A protein and the small-molecule ligand that binds it are described below.
Small molecule (SMILES): COc1ccc(C(=O)/C=C(\O)C(F)(F)C(F)(F)F)c(O)c1

Binding-site contacts:
Ligand atom F16 contacts residue VAL54 of chain 1.C at 3.6 Å.
Ligand atom C08 contacts residue PHE94 of chain 1.C at 3.6 Å (hydrophobic).
Ligand atom C11 contacts residue PHE94 of chain 1.C at 3.5 Å (hydrophobic).
Ligand atom O02 contacts residue ILE98 of chain 1.C at 3.5 Å.
Ligand atom O21 contacts residue THR106 of chain 1.C at 2.5 Å (h-bond).
Ligand atom F16 contacts residue HIS230 of chain 1.C at 3.7 Å.
Ligand atom F17 contacts residue PHE94 of chain 1.C at 3.4 Å.
Ligand atom O13 contacts residue LEU104 of chain 1.C at 3.5 Å (h-bond).
Ligand atom F19 contacts residue VAL196 of chain 1.C at 3.6 Å.
Ligand atom F19 contacts residue PHE223 of chain 1.C at 3.5 Å.
Ligand atom F20 contacts residue PHE94 of chain 1.C at 3.2 Å.
Ligand atom C03 contacts residue ILE97 of chain 1.C at 3.9 Å (hydrophobic).
Ligand atom C07 contacts residue ILE97 of chain 1.C at 3.8 Å (hydrophobic).
Ligand atom C09 contacts residue LEU104 of chain 1.C at 3.8 Å (hydrophobic).
Ligand atom F18 contacts residue ALA93 of chain 1.C at 3.9 Å.
Ligand atom C01 contacts residue ILE98 of chain 1.C at 3.7 Å (hydrophobic).
Ligand atom O10 contacts residue LEU104 of chain 1.C at 3.5 Å.
Ligand atom C12 contacts residue THR106 of chain 1.C at 3.9 Å.
Ligand atom C12 contacts residue HIS230 of chain 1.C at 3.9 Å.
Ligand atom C12 contacts residue LEU104 of chain 1.C at 3.6 Å (hydrophobic).
Ligand atom C14 contacts residue HIS230 of chain 1.C at 4.0 Å.
Ligand atom F18 contacts residue PHE90 of chain 1.C at 3.2 Å.
Ligand atom F20 contacts residue VAL220 of chain 1.C at 3.4 Å.
Ligand atom O10 contacts residue THR106 of chain 1.C at 3.1 Å (h-bond).
Ligand atom C01 contacts residue TYR31 of chain 1.C at 3.3 Å (hydrophobic).
Ligand atom O13 contacts residue GLY107 of chain 1.C at 3.3 Å.
Ligand atom C11 contacts residue LEU104 of chain 1.C at 3.8 Å (hydrophobic).
Ligand atom C07 contacts residue PHE94 of chain 1.C at 3.5 Å (hydrophobic).
Ligand atom F17 contacts residue ILE97 of chain 1.C at 3.6 Å.
Ligand atom O21 contacts residue VAL196 of chain 1.C at 3.3 Å.
Ligand atom O21 contacts residue LEU104 of chain 1.C at 3.3 Å.
Ligand atom C08 contacts residue ILE98 of chain 1.C at 3.9 Å (hydrophobic).
Ligand atom O10 contacts residue GLY107 of chain 1.C at 3.4 Å (h-bond).
Ligand atom O02 contacts residue TYR31 of chain 1.C at 3.8 Å.
Ligand atom F17 contacts residue ALA93 of chain 1.C at 3.5 Å.
Ligand atom C04 contacts residue TYR31 of chain 1.C at 3.4 Å (hydrophobic).
Ligand atom C08 contacts residue ILE97 of chain 1.C at 3.6 Å (hydrophobic).
Ligand atom O21 contacts residue HIS230 of chain 1.C at 2.9 Å (h-bond).
Ligand atom F16 contacts residue LEU104 of chain 1.C at 3.4 Å.
Ligand atom F19 contacts residue HIS230 of chain 1.C at 3.1 Å.

Sequence of chain 1.C:
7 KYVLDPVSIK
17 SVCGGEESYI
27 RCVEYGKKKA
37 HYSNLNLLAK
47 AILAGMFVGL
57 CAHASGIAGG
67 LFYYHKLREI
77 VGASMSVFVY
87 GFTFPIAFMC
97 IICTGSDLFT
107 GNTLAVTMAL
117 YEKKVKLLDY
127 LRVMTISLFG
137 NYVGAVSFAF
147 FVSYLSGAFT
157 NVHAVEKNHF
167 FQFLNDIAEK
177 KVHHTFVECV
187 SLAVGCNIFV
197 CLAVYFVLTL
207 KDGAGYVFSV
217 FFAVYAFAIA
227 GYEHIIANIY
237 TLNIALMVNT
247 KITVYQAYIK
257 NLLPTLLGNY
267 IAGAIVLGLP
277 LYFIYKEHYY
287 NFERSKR